Sequence of chain 1.A:
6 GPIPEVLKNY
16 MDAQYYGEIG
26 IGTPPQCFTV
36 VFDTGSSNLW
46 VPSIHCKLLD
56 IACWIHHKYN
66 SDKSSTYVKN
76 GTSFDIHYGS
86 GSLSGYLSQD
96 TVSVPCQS

Binding-site contacts:
Ligand atom C1 contacts residue THR77 of chain 1.A at 4.0 Å.
Ligand atom C5 contacts residue ASN75 of chain 1.A at 3.6 Å.
Ligand atom O6 contacts residue ASN41 of chain 1.B at 4.0 Å.
Ligand atom N2 contacts residue ASN75 of chain 1.A at 2.9 Å (h-bond).
Ligand atom C5 contacts residue ASN41 of chain 1.B at 3.9 Å.
Ligand atom C2 contacts residue ASN41 of chain 1.B at 4.0 Å.
Ligand atom C1 contacts residue ASN75 of chain 1.A at 1.4 Å.
Ligand atom O5 contacts residue VAL9 of chain 1.B at 4.3 Å.
Ligand atom O7 contacts residue ASN75 of chain 1.A at 3.6 Å.
Ligand atom C3 contacts residue ASN75 of chain 1.A at 3.8 Å.
Ligand atom O3 contacts residue ASN41 of chain 1.B at 4.0 Å.
Ligand atom C2 contacts residue ASN40 of chain 1.B at 4.3 Å.
Ligand atom C4 contacts residue ASN75 of chain 1.A at 4.2 Å.
Ligand atom C6 contacts residue ASN41 of chain 1.B at 4.4 Å.
Ligand atom C1 contacts residue ASN41 of chain 1.B at 3.5 Å.
Ligand atom C1 contacts residue ASN40 of chain 1.B at 4.2 Å.
Ligand atom C3 contacts residue ASN41 of chain 1.B at 4.2 Å.
Ligand atom C4 contacts residue ASN41 of chain 1.B at 4.1 Å.
Ligand atom C7 contacts residue ASN40 of chain 1.B at 4.3 Å.
Ligand atom C1 contacts residue ASN41 of chain 1.B at 4.4 Å.
Ligand atom O4 contacts residue ASN41 of chain 1.B at 3.8 Å.
Ligand atom O3 contacts residue ASN41 of chain 1.B at 3.7 Å.
Ligand atom C6 contacts residue VAL42 of chain 1.B at 4.5 Å (hydrophobic).
Ligand atom C2 contacts residue ASN75 of chain 1.A at 2.5 Å.
Ligand atom O6 contacts residue VAL9 of chain 1.B at 3.4 Å.
Ligand atom O5 contacts residue ASN75 of chain 1.A at 2.3 Å (h-bond).
Ligand atom N2 contacts residue ASN40 of chain 1.B at 3.5 Å (h-bond).
Ligand atom N2 contacts residue THR77 of chain 1.A at 3.8 Å.
Ligand atom C8 contacts residue ASN75 of chain 1.A at 3.8 Å.
Ligand atom C3 contacts residue ASN40 of chain 1.B at 4.4 Å.
Ligand atom C2 contacts residue THR77 of chain 1.A at 4.3 Å.
Ligand atom C3 contacts residue ASN41 of chain 1.B at 3.7 Å.
Ligand atom O2 contacts residue ASN41 of chain 1.B at 3.7 Å.
Ligand atom C4 contacts residue ASN41 of chain 1.B at 4.0 Å.
Ligand atom C8 contacts residue ASN40 of chain 1.B at 4.0 Å.
Ligand atom O6 contacts residue VAL42 of chain 1.B at 3.4 Å.
Ligand atom O5 contacts residue ASN41 of chain 1.B at 4.5 Å.
Ligand atom C7 contacts residue ASN75 of chain 1.A at 3.5 Å.
Ligand atom O6 contacts residue LEU92 of chain 1.A at 4.4 Å.

This small molecule binds to this protein.
Small molecule (SMILES): CC(=O)N[C@H]1[C@H](O[C@H]2[C@H](O)[C@@H](NC(C)=O)CO[C@@H]2CO)O[C@H](CO)[C@@H](O[C@@H]2O[C@H](CO[C@H]3O[C@H](CO)[C@@H](O)[C@H](O)[C@@H]3O)[C@@H](O)[C@H](O)[C@@H]2O)[C@@H]1O

Sequence of chain 1.B:
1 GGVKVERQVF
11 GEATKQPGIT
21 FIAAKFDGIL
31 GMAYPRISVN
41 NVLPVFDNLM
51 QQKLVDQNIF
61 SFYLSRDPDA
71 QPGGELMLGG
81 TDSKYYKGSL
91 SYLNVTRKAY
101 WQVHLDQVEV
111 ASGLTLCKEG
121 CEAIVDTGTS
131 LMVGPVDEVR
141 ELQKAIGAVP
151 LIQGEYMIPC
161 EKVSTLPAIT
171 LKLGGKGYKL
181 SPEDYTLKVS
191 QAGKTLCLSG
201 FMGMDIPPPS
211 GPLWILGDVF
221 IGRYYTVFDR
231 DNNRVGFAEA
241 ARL